The protein below binds the small molecule below.
Small molecule (SMILES): CC[C@H](C)[C@H](NC(=O)[C@H](CCCNC(N)=[NH2+])NC(=O)[C@H](CCC(=O)O)NC(=O)[C@H](CCC(=O)O)NC(=O)[C@H](C)NC(=O)[C@H](CCC(=O)O)NC(=O)CNC(=O)[C@@H](N)CO)C(=O)N[C@H](C(=O)N[C@H](C(=O)N[C@@H](CC(C)C)C(=O)N[C@H](C=O)CO)C(C)C)[C@@H](C)CC

Sequence of chain 1.A:
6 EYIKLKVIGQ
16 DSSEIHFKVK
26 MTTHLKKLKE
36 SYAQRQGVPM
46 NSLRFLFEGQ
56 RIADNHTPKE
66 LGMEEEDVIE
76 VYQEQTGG

Binding-site contacts:
Ligand atom CD1 contacts residue PHE22 of chain 1.A at 3.7 Å (hydrophobic).
Ligand atom CG1 contacts residue TYR7 of chain 1.A at 3.9 Å (hydrophobic).
Ligand atom NE contacts residue GLU19 of chain 1.A at 3.5 Å (salt-bridge).
Ligand atom CA contacts residue LYS23 of chain 1.A at 3.8 Å.
Ligand atom CD1 contacts residue SER36 of chain 1.A at 3.9 Å.
Ligand atom C contacts residue HIS21 of chain 1.A at 3.6 Å.
Ligand atom CD1 contacts residue LYS9 of chain 1.A at 3.2 Å.
Ligand atom CD1 contacts residue PHE22 of chain 1.A at 3.9 Å (hydrophobic).
Ligand atom CB contacts residue TYR7 of chain 1.A at 3.4 Å (hydrophobic).
Ligand atom CG2 contacts residue PHE22 of chain 1.A at 4.0 Å (hydrophobic).
Ligand atom O contacts residue HIS21 of chain 1.A at 2.9 Å (h-bond).
Ligand atom O contacts residue LYS23 of chain 1.A at 3.8 Å.
Ligand atom N contacts residue HIS21 of chain 1.A at 2.9 Å (h-bond).
Ligand atom O contacts residue TYR7 of chain 1.A at 3.6 Å.
Ligand atom CA contacts residue HIS21 of chain 1.A at 3.3 Å.
Ligand atom CG1 contacts residue LYS9 of chain 1.A at 3.9 Å.
Ligand atom CB contacts residue HIS21 of chain 1.A at 4.0 Å.
Ligand atom CD1 contacts residue VAL24 of chain 1.A at 3.7 Å (hydrophobic).
Ligand atom CA contacts residue LYS23 of chain 1.A at 3.8 Å.
Ligand atom CD1 contacts residue LYS32 of chain 1.A at 3.9 Å.
Ligand atom O contacts residue HIS21 of chain 1.A at 3.9 Å.
Ligand atom CG2 contacts residue LYS23 of chain 1.A at 3.9 Å.
Ligand atom NH2 contacts residue ILE20 of chain 1.A at 3.7 Å.
Ligand atom CD1 contacts residue ARG40 of chain 1.A at 3.5 Å.
Ligand atom O contacts residue PHE22 of chain 1.A at 3.2 Å.
Ligand atom CD1 contacts residue LEU33 of chain 1.A at 3.6 Å (hydrophobic).
Ligand atom CG2 contacts residue SER36 of chain 1.A at 3.9 Å.
Ligand atom O contacts residue ILE20 of chain 1.A at 3.9 Å.
Ligand atom CA contacts residue TYR7 of chain 1.A at 3.3 Å (hydrophobic).
Ligand atom CB contacts residue PHE22 of chain 1.A at 3.8 Å (hydrophobic).
Ligand atom N contacts residue LYS23 of chain 1.A at 3.0 Å (salt-bridge).
Ligand atom CZ contacts residue ILE20 of chain 1.A at 3.5 Å (hydrophobic).
Ligand atom C contacts residue LYS23 of chain 1.A at 3.9 Å.
Ligand atom NH2 contacts residue GLU19 of chain 1.A at 3.0 Å (salt-bridge).
Ligand atom NE contacts residue ILE20 of chain 1.A at 3.9 Å.
Ligand atom O contacts residue LYS23 of chain 1.A at 2.9 Å (salt-bridge).
Ligand atom CZ contacts residue GLU19 of chain 1.A at 3.6 Å.
Ligand atom CB contacts residue LYS23 of chain 1.A at 3.8 Å.
Ligand atom CD1 contacts residue ILE20 of chain 1.A at 3.8 Å (hydrophobic).
Ligand atom NH1 contacts residue ILE20 of chain 1.A at 3.7 Å.